Sequence of chain 1.G:
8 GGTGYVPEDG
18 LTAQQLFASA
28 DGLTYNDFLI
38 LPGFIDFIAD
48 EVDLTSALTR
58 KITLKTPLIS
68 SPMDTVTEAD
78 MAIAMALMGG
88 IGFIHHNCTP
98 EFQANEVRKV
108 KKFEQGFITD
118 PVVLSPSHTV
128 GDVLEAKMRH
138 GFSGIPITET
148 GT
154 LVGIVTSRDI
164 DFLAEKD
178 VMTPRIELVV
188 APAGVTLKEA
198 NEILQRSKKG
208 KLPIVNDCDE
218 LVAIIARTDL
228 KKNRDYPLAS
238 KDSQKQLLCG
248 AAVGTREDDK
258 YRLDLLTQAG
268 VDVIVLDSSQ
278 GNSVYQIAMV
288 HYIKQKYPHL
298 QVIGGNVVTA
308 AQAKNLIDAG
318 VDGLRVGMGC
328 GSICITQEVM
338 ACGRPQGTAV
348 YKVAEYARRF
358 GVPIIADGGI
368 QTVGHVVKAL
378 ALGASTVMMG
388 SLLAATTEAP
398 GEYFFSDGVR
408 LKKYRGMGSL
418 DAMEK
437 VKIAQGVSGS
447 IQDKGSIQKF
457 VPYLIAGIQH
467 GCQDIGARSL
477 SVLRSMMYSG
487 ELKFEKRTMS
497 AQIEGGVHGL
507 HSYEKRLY

Binding-site contacts:
Ligand atom O1P contacts residue GLY366 of chain 1.G at 2.9 Å (h-bond).
Ligand atom C8 contacts residue MET70 of chain 1.G at 3.5 Å (hydrophobic).
Ligand atom O1P contacts residue SER329 of chain 1.G at 3.1 Å (h-bond).
Ligand atom P contacts residue SER329 of chain 1.G at 3.3 Å.
Ligand atom C5' contacts residue TYR411 of chain 1.G at 3.5 Å (hydrophobic).
Ligand atom O2P contacts residue GLY387 of chain 1.G at 3.1 Å (h-bond).
Ligand atom N3 contacts residue NAD1 of chain 1.JA at 3.4 Å.
Ligand atom C4 contacts residue NAD1 of chain 1.JA at 3.5 Å.
Ligand atom O2' contacts residue ARG322 of chain 1.G at 3.2 Å (salt-bridge).
Ligand atom O1P contacts residue GLY328 of chain 1.G at 3.4 Å.
Ligand atom N1 contacts residue GLN441 of chain 1.G at 2.7 Å (h-bond).
Ligand atom O1P contacts residue GLY365 of chain 1.G at 3.7 Å.
Ligand atom O3P contacts residue TYR411 of chain 1.G at 3.0 Å (h-bond).
Ligand atom C5 contacts residue NAD1 of chain 1.JA at 3.5 Å.
Ligand atom O2' contacts residue ASP364 of chain 1.G at 2.5 Å (salt-bridge).
Ligand atom C6 contacts residue GLY415 of chain 1.G at 3.3 Å.
Ligand atom N7 contacts residue MET414 of chain 1.G at 3.2 Å (h-bond).
Ligand atom C4' contacts residue ASP364 of chain 1.G at 3.5 Å.
Ligand atom C2' contacts residue ARG322 of chain 1.G at 3.5 Å.
Ligand atom C2' contacts residue ASP364 of chain 1.G at 3.5 Å.
Ligand atom C6 contacts residue MET414 of chain 1.G at 3.6 Å (hydrophobic).
Ligand atom O3P contacts residue SER329 of chain 1.G at 2.3 Å (h-bond).
Ligand atom O3' contacts residue ASP364 of chain 1.G at 2.2 Å (salt-bridge).
Ligand atom O5' contacts residue GLY365 of chain 1.G at 3.6 Å.
Ligand atom O6 contacts residue MET414 of chain 1.G at 2.8 Å (h-bond).
Ligand atom O6 contacts residue GLY415 of chain 1.G at 2.2 Å (h-bond).
Ligand atom N1 contacts residue GLY442 of chain 1.G at 3.5 Å.
Ligand atom C4 contacts residue ILE330 of chain 1.G at 3.6 Å (hydrophobic).
Ligand atom C2 contacts residue CYS331 of chain 1.G at 3.2 Å (hydrophobic).
Ligand atom O3' contacts residue SER68 of chain 1.G at 3.3 Å.
Ligand atom C2 contacts residue GLN441 of chain 1.G at 3.1 Å.
Ligand atom N1 contacts residue NAD1 of chain 1.JA at 3.5 Å.
Ligand atom O2P contacts residue SER388 of chain 1.G at 2.9 Å (h-bond).
Ligand atom C3' contacts residue ASP364 of chain 1.G at 3.2 Å.
Ligand atom O6 contacts residue GLY413 of chain 1.G at 3.0 Å.
Ligand atom N3 contacts residue CYS331 of chain 1.G at 3.5 Å.
Ligand atom O3' contacts residue MET385 of chain 1.G at 3.5 Å (h-bond).
Ligand atom N7 contacts residue MET70 of chain 1.G at 3.7 Å.
Ligand atom C5 contacts residue ILE330 of chain 1.G at 3.5 Å (hydrophobic).
Ligand atom C2 contacts residue NAD1 of chain 1.JA at 3.5 Å.

A small-molecule ligand and the protein it binds are described below.
Small molecule (SMILES): O=c1[nH]cnc2c1ncn2[C@@H]1O[C@H](COP(=O)(O)O)[C@@H](O)[C@H]1O